Sequence of chain 1.A:
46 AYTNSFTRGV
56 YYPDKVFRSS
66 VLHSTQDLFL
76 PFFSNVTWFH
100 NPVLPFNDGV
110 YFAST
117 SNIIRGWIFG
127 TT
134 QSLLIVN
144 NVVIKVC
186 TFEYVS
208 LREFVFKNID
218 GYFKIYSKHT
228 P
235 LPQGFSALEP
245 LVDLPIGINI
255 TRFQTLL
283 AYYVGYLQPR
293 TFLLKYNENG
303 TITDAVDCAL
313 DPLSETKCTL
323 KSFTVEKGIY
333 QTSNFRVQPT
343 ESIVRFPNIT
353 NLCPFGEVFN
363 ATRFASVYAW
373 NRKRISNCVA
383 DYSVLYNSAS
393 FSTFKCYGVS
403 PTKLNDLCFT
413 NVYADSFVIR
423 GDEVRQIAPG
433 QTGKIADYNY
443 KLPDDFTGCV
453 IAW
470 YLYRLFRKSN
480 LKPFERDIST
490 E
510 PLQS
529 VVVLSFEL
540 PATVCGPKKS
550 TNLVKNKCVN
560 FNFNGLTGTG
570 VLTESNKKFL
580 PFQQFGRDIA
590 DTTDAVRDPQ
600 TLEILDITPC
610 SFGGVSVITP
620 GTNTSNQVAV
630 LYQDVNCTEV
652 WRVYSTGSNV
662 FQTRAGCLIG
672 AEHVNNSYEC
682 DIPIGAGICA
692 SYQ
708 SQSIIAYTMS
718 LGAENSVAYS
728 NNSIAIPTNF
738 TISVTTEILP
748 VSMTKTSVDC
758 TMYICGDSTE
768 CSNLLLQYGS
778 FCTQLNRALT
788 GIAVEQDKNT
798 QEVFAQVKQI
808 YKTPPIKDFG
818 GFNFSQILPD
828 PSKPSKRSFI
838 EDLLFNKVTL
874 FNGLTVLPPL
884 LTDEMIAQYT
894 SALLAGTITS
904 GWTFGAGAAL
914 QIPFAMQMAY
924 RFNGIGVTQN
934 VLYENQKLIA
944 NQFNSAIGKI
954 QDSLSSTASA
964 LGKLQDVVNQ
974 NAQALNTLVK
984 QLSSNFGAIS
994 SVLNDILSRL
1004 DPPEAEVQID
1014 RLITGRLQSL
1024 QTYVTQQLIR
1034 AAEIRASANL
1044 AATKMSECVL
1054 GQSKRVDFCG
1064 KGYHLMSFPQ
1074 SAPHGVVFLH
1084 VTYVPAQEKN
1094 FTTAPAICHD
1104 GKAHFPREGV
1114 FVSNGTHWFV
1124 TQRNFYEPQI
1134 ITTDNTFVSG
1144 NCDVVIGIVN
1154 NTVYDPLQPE

Binding-site contacts:
Ligand atom C4 contacts residue ASN635 of chain 1.A at 4.3 Å.
Ligand atom O7 contacts residue ASN635 of chain 1.A at 3.3 Å (h-bond).
Ligand atom N2 contacts residue ASN635 of chain 1.A at 2.9 Å (h-bond).
Ligand atom C8 contacts residue ASN635 of chain 1.A at 3.8 Å.
Ligand atom O5 contacts residue ASN635 of chain 1.A at 2.4 Å (h-bond).
Ligand atom C5 contacts residue ASN635 of chain 1.A at 3.7 Å.
Ligand atom C7 contacts residue ASN635 of chain 1.A at 3.3 Å.
Ligand atom C1 contacts residue ASN635 of chain 1.A at 1.4 Å.
Ligand atom C2 contacts residue ASN635 of chain 1.A at 2.5 Å.
Ligand atom C8 contacts residue GLN663 of chain 1.A at 4.4 Å.
Ligand atom C3 contacts residue ASN635 of chain 1.A at 3.8 Å.

This small molecule binds to this protein.
Small molecule (SMILES): CC(=O)N[C@@H]1[C@@H](O)[C@H](O)[C@@H](CO)O[C@H]1O